Binding-site contacts:
Ligand atom C1 contacts residue HIS153 of chain 1.D at 3.4 Å.
Ligand atom C3 contacts residue ASP105 of chain 1.D at 3.5 Å.
Ligand atom C6 contacts residue ASP105 of chain 1.D at 1.4 Å.
Ligand atom C4 contacts residue GLN129 of chain 1.D at 4.1 Å.
Ligand atom C6 contacts residue TYR215 of chain 1.D at 3.9 Å (hydrophobic).
Ligand atom C3 contacts residue BVH1 of chain 1.K at 0.9 Å.
Ligand atom C5 contacts residue ASP105 of chain 1.D at 2.4 Å.
Ligand atom O1 contacts residue ASP105 of chain 1.D at 3.6 Å (salt-bridge).
Ligand atom C2 contacts residue PHE179 of chain 1.D at 4.0 Å (hydrophobic).
Ligand atom O1 contacts residue BVH1 of chain 1.K at 0.9 Å (h-bond).
Ligand atom O1 contacts residue PHE154 of chain 1.D at 3.8 Å.
Ligand atom C6 contacts residue HIS273 of chain 1.D at 4.2 Å.
Ligand atom C1 contacts residue ASP105 of chain 1.D at 2.4 Å.
Ligand atom C5 contacts residue BVH1 of chain 1.K at 0.6 Å.
Ligand atom O1 contacts residue TYR215 of chain 1.D at 2.8 Å (h-bond).
Ligand atom C2 contacts residue HIS273 of chain 1.D at 3.9 Å.
Ligand atom C7 contacts residue BVH1 of chain 1.K at 1.3 Å.
Ligand atom C7 contacts residue PRO131 of chain 1.D at 3.5 Å (hydrophobic).
Ligand atom C7 contacts residue VAL151 of chain 1.D at 4.0 Å (hydrophobic).
Ligand atom C7 contacts residue MET248 of chain 1.D at 4.3 Å (hydrophobic).
Ligand atom C4 contacts residue HIS273 of chain 1.D at 4.1 Å.
Ligand atom C7 contacts residue PHE154 of chain 1.D at 4.0 Å (hydrophobic).
Ligand atom C8 contacts residue LEU150 of chain 1.D at 4.0 Å (hydrophobic).
Ligand atom C8 contacts residue VAL151 of chain 1.D at 3.4 Å (hydrophobic).
Ligand atom C8 contacts residue MET248 of chain 1.D at 3.3 Å (hydrophobic).
Ligand atom C4 contacts residue ASP105 of chain 1.D at 3.0 Å.
Ligand atom C3 contacts residue HIS153 of chain 1.D at 3.4 Å.
Ligand atom C8 contacts residue BVH1 of chain 1.K at 2.3 Å.
Ligand atom C2 contacts residue BVH1 of chain 1.K at 0.5 Å.
Ligand atom C4 contacts residue BVH1 of chain 1.K at 0.8 Å.
Ligand atom C8 contacts residue PRO131 of chain 1.D at 4.0 Å (hydrophobic).
Ligand atom O1 contacts residue HIS153 of chain 1.D at 2.3 Å (h-bond).
Ligand atom C2 contacts residue ASP105 of chain 1.D at 3.0 Å.
Ligand atom C1 contacts residue TYR215 of chain 1.D at 3.5 Å (hydrophobic).
Ligand atom C7 contacts residue ALA130 of chain 1.D at 4.1 Å (hydrophobic).
Ligand atom C6 contacts residue BVH1 of chain 1.K at 0.8 Å.
Ligand atom C1 contacts residue PHE179 of chain 1.D at 4.3 Å (hydrophobic).
Ligand atom C5 contacts residue ALA130 of chain 1.D at 3.8 Å (hydrophobic).
Ligand atom C1 contacts residue BVH1 of chain 1.K at 0.9 Å.
Ligand atom C2 contacts residue HIS153 of chain 1.D at 3.4 Å.

Sequence of chain 1.D:
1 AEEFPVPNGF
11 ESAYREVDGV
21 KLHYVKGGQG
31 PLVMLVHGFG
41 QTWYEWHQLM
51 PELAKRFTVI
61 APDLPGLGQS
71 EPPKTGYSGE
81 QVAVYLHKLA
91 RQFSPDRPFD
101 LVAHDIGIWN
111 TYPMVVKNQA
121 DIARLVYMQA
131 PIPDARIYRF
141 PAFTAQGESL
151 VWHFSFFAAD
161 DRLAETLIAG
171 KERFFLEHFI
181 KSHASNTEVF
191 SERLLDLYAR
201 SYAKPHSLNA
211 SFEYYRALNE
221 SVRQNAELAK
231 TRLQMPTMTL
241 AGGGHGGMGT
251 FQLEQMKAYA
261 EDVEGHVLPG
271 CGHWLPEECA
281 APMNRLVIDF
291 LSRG

This protein binds this small molecule.
Small molecule (SMILES): C=C[C@@H]1CC[C@H](O)[C@@H](O)C1